Sequence of chain 1.B:
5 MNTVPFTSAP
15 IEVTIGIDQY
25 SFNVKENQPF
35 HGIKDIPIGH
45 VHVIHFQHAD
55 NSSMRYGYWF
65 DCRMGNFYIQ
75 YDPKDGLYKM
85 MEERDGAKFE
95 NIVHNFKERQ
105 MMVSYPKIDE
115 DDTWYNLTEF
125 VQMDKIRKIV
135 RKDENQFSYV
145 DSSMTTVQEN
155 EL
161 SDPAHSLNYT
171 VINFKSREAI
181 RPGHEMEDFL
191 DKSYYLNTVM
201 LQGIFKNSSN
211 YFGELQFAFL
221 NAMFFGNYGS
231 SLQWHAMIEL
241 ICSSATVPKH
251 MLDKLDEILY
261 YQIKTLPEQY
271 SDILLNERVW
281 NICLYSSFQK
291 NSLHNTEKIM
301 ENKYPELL

Binding-site contacts:
Ligand atom N1 contacts residue PHE124 of chain 1.B at 4.0 Å.
Ligand atom N1 contacts residue GLN126 of chain 1.B at 3.5 Å (h-bond).
Ligand atom C3 contacts residue GLU214 of chain 1.B at 3.8 Å.
Ligand atom C6 contacts residue ILE130 of chain 1.B at 3.8 Å (hydrophobic).
Ligand atom O1 contacts residue PHE205 of chain 1.B at 3.8 Å.
Ligand atom O contacts residue PHE205 of chain 1.B at 4.0 Å.
Ligand atom C2 contacts residue PHE205 of chain 1.B at 3.9 Å (hydrophobic).
Ligand atom C8 contacts residue ASN210 of chain 1.B at 3.7 Å.
Ligand atom C7 contacts residue LYS129 of chain 1.B at 3.1 Å.
Ligand atom O contacts residue GLU214 of chain 1.B at 3.7 Å.
Ligand atom C6 contacts residue LYS129 of chain 1.B at 3.6 Å.
Ligand atom N1 contacts residue VAL125 of chain 1.B at 3.6 Å.
Ligand atom C3 contacts residue LYS129 of chain 1.B at 3.9 Å.
Ligand atom C9 contacts residue LYS129 of chain 1.B at 3.5 Å.
Ligand atom C5 contacts residue ILE130 of chain 1.B at 3.8 Å (hydrophobic).
Ligand atom C6 contacts residue VAL125 of chain 1.B at 4.0 Å (hydrophobic).
Ligand atom C8 contacts residue GLU214 of chain 1.B at 3.7 Å.
Ligand atom C5 contacts residue ILE133 of chain 1.B at 2.9 Å (hydrophobic).
Ligand atom C8 contacts residue GLY213 of chain 1.B at 3.9 Å.
Ligand atom C4 contacts residue LYS129 of chain 1.B at 3.2 Å.
Ligand atom N contacts residue LYS129 of chain 1.B at 3.9 Å.
Ligand atom C4 contacts residue ILE133 of chain 1.B at 3.5 Å (hydrophobic).
Ligand atom C3 contacts residue ILE133 of chain 1.B at 3.4 Å (hydrophobic).
Ligand atom N contacts residue ASN210 of chain 1.B at 3.7 Å.
Ligand atom O1 contacts residue LYS129 of chain 1.B at 3.9 Å.
Ligand atom C contacts residue ILE204 of chain 1.B at 3.9 Å (hydrophobic).
Ligand atom C7 contacts residue GLU214 of chain 1.B at 3.9 Å.
Ligand atom C6 contacts residue GLN126 of chain 1.B at 4.0 Å.
Ligand atom C4 contacts residue GLU214 of chain 1.B at 3.9 Å.
Ligand atom C7 contacts residue PHE124 of chain 1.B at 3.7 Å (hydrophobic).
Ligand atom N1 contacts residue GLY213 of chain 1.B at 3.7 Å.
Ligand atom C6 contacts residue GLY213 of chain 1.B at 3.8 Å.
Ligand atom C7 contacts residue GLN126 of chain 1.B at 4.0 Å.
Ligand atom C9 contacts residue ASN210 of chain 1.B at 3.0 Å.
Ligand atom N1 contacts residue LYS129 of chain 1.B at 3.4 Å.
Ligand atom C5 contacts residue LYS129 of chain 1.B at 3.5 Å.
Ligand atom C7 contacts residue GLY213 of chain 1.B at 3.6 Å.
Ligand atom C6 contacts residue PHE217 of chain 1.B at 4.0 Å (hydrophobic).
Ligand atom O1 contacts residue ASN210 of chain 1.B at 3.5 Å.
Ligand atom C8 contacts residue LYS129 of chain 1.B at 3.0 Å.

The small molecule below binds the protein below.
Small molecule (SMILES): CCOC(=O)N1Cc2ccncc2C1